Binding-site contacts:
Ligand atom C4 contacts residue ASP69 of chain 4.A at 3.9 Å.
Ligand atom O7 contacts residue TYR322 of chain 4.A at 3.2 Å (h-bond).
Ligand atom N27 contacts residue GLU37 of chain 4.A at 3.7 Å.
Ligand atom C36 contacts residue ARG143 of chain 4.A at 3.6 Å.
Ligand atom C5 contacts residue ASP69 of chain 4.A at 3.5 Å.
Ligand atom O9 contacts residue ASP69 of chain 4.A at 2.8 Å (salt-bridge).
Ligand atom C1 contacts residue ASP69 of chain 4.A at 3.2 Å.
Ligand atom O8 contacts residue TYR322 of chain 4.A at 3.4 Å.
Ligand atom N25 contacts residue GLU37 of chain 4.A at 3.7 Å.
Ligand atom C39 contacts residue ILE141 of chain 4.A at 3.8 Å (hydrophobic).
Ligand atom N27 contacts residue LEU52 of chain 4.A at 3.7 Å.
Ligand atom C26 contacts residue GLU146 of chain 4.A at 3.6 Å.
Ligand atom N27 contacts residue GLU146 of chain 4.A at 2.6 Å (salt-bridge).
Ligand atom C26 contacts residue TRP97 of chain 4.A at 3.6 Å (hydrophobic).
Ligand atom C1 contacts residue GLU37 of chain 4.A at 3.4 Å.
Ligand atom C15 contacts residue TRP97 of chain 4.A at 3.8 Å (hydrophobic).
Ligand atom O14 contacts residue ARG70 of chain 4.A at 3.0 Å (salt-bridge).
Ligand atom N30 contacts residue GLU37 of chain 4.A at 3.6 Å.
Ligand atom C1 contacts residue TYR322 of chain 4.A at 3.2 Å (hydrophobic).
Ligand atom C4 contacts residue TYR322 of chain 4.A at 3.8 Å (hydrophobic).
Ligand atom O8 contacts residue ARG36 of chain 4.A at 3.0 Å (salt-bridge).
Ligand atom N27 contacts residue TRP97 of chain 4.A at 2.6 Å (h-bond).
Ligand atom C5 contacts residue TYR322 of chain 4.A at 3.5 Å (hydrophobic).
Ligand atom O14 contacts residue ASP69 of chain 4.A at 3.8 Å.
Ligand atom C1 contacts residue ARG36 of chain 4.A at 3.6 Å.
Ligand atom C2 contacts residue ASP69 of chain 4.A at 3.1 Å.
Ligand atom N30 contacts residue ARG74 of chain 4.A at 3.4 Å (salt-bridge).
Ligand atom C38 contacts residue GLU195 of chain 4.A at 3.5 Å.
Ligand atom O8 contacts residue ARG288 of chain 4.A at 2.7 Å (salt-bridge).
Ligand atom O7 contacts residue TYR264 of chain 4.A at 3.3 Å (h-bond).
Ligand atom C6 contacts residue TYR322 of chain 4.A at 3.1 Å (hydrophobic).
Ligand atom O7 contacts residue ARG211 of chain 4.A at 3.2 Å (salt-bridge).
Ligand atom O7 contacts residue ARG288 of chain 4.A at 3.1 Å (salt-bridge).
Ligand atom C6 contacts residue ARG288 of chain 4.A at 3.6 Å.
Ligand atom C26 contacts residue GLU37 of chain 4.A at 3.5 Å.
Ligand atom N25 contacts residue GLU146 of chain 4.A at 3.8 Å.
Ligand atom C3 contacts residue TYR322 of chain 4.A at 3.7 Å (hydrophobic).
Ligand atom N30 contacts residue TRP97 of chain 4.A at 3.7 Å.
Ligand atom N30 contacts residue ASP69 of chain 4.A at 3.1 Å (salt-bridge).
Ligand atom C38 contacts residue ARG211 of chain 4.A at 3.5 Å.

A protein and the small-molecule ligand that binds it are described below.
Small molecule (SMILES): CCC(CC)[C@H](NC(C)=O)[C@@H]1[C@H](O)[C@@H](C(=O)O)C[C@H]1NC(=N)N

Sequence of chain 4.A:
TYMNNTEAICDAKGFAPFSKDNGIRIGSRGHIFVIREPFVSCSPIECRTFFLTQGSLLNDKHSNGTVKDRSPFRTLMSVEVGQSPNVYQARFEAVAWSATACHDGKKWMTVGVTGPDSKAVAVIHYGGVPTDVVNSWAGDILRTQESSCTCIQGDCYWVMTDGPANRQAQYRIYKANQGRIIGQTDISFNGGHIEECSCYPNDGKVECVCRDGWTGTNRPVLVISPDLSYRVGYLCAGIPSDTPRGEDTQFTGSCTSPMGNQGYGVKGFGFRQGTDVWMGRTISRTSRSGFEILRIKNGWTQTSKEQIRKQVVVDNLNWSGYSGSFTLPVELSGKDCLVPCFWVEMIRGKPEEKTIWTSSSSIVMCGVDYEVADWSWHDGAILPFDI